Sequence of chain 2.A:
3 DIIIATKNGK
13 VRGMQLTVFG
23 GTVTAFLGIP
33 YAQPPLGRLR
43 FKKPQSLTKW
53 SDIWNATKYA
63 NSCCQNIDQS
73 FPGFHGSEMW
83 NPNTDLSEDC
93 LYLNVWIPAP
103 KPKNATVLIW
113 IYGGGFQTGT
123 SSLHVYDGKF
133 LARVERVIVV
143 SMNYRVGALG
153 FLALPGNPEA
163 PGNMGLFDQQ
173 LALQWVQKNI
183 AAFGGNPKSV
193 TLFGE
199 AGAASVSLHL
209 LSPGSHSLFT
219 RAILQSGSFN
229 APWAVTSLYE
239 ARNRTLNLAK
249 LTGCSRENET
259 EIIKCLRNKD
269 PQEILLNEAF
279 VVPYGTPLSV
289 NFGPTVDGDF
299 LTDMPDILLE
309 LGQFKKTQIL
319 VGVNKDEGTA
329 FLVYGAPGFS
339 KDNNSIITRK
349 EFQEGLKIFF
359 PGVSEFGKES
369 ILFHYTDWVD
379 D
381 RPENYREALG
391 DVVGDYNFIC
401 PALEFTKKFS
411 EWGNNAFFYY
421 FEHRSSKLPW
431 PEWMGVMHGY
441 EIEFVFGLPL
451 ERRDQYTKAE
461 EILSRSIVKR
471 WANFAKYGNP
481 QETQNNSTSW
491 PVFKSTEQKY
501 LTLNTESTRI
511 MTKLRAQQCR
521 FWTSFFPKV

Binding-site contacts:
Ligand atom O5 contacts residue LYS248 of chain 2.A at 4.0 Å.
Ligand atom C3 contacts residue NAG1 of chain 2.Q at 4.3 Å.
Ligand atom C5 contacts residue PHE278 of chain 2.A at 4.4 Å (hydrophobic).
Ligand atom C6 contacts residue ASN245 of chain 2.A at 3.4 Å.
Ligand atom C2 contacts residue NAG1 of chain 2.Q at 4.4 Å.
Ligand atom C6 contacts residue LYS248 of chain 2.A at 3.9 Å.
Ligand atom O4 contacts residue PHE278 of chain 2.A at 2.7 Å (h-bond).
Ligand atom O5 contacts residue NAG1 of chain 2.R at 4.1 Å.
Ligand atom C1 contacts residue NAG1 of chain 2.Q at 4.0 Å.
Ligand atom C5 contacts residue LYS248 of chain 2.A at 4.4 Å.
Ligand atom O3 contacts residue PHE278 of chain 2.A at 3.7 Å.
Ligand atom O2 contacts residue NAG1 of chain 2.Q at 4.4 Å.
Ligand atom O3 contacts residue PRO281 of chain 2.A at 4.0 Å.
Ligand atom C5 contacts residue NAG1 of chain 2.Q at 4.3 Å.
Ligand atom C2 contacts residue NAG1 of chain 2.R at 4.1 Å.
Ligand atom C6 contacts residue LEU249 of chain 2.A at 4.1 Å (hydrophobic).
Ligand atom O2 contacts residue NAG1 of chain 2.R at 3.0 Å.
Ligand atom C3 contacts residue PHE278 of chain 2.A at 4.1 Å (hydrophobic).
Ligand atom C4 contacts residue ASN245 of chain 2.A at 4.3 Å.
Ligand atom C5 contacts residue ASN245 of chain 2.A at 3.5 Å.
Ligand atom C1 contacts residue NAG1 of chain 2.R at 3.4 Å.
Ligand atom C4 contacts residue PHE278 of chain 2.A at 3.2 Å (hydrophobic).
Ligand atom C6 contacts residue PHE278 of chain 2.A at 4.4 Å (hydrophobic).
Ligand atom O3 contacts residue VAL280 of chain 2.A at 3.5 Å (h-bond).

This protein binds this small molecule.
Small molecule (SMILES): C[C@@H]1O[C@@H](O)[C@@H](O)[C@H](O)[C@@H]1O